Binding-site contacts:
Ligand atom C05 contacts residue PHE66 of chain 1.A at 4.5 Å (hydrophobic).
Ligand atom O03 contacts residue PHE66 of chain 1.A at 4.3 Å.
Ligand atom N04 contacts residue PHE66 of chain 1.A at 4.1 Å.
Ligand atom C27 contacts residue MET67 of chain 1.A at 4.4 Å (hydrophobic).
Ligand atom O03 contacts residue MET32 of chain 1.A at 3.9 Å.
Ligand atom C27 contacts residue PHE66 of chain 1.A at 3.9 Å (hydrophobic).
Ligand atom C36 contacts residue GLU81 of chain 1.A at 4.5 Å.
Ligand atom C07 contacts residue MET32 of chain 1.A at 4.3 Å (hydrophobic).
Ligand atom C05 contacts residue MET32 of chain 1.A at 4.2 Å (hydrophobic).
Ligand atom C33 contacts residue ILE79 of chain 1.A at 4.1 Å (hydrophobic).
Ligand atom C29 contacts residue PHE66 of chain 1.A at 4.2 Å (hydrophobic).
Ligand atom C05 contacts residue ILE79 of chain 1.A at 4.5 Å (hydrophobic).
Ligand atom C35 contacts residue GLY82 of chain 1.A at 4.3 Å.
Ligand atom C37 contacts residue ILE79 of chain 1.A at 4.1 Å (hydrophobic).
Ligand atom C34 contacts residue LEU36 of chain 1.A at 4.4 Å (hydrophobic).
Ligand atom C06 contacts residue PHE66 of chain 1.A at 3.9 Å (hydrophobic).
Ligand atom C28 contacts residue ILE33 of chain 1.A at 4.5 Å (hydrophobic).
Ligand atom C26 contacts residue PHE66 of chain 1.A at 3.7 Å (hydrophobic).
Ligand atom C36 contacts residue ILE79 of chain 1.A at 3.8 Å (hydrophobic).
Ligand atom C28 contacts residue PHE66 of chain 1.A at 3.8 Å (hydrophobic).
Ligand atom C36 contacts residue ARG83 of chain 1.A at 4.0 Å.
Ligand atom C35 contacts residue ILE79 of chain 1.A at 4.0 Å (hydrophobic).
Ligand atom C06 contacts residue ILE79 of chain 1.A at 4.5 Å (hydrophobic).
Ligand atom C35 contacts residue ARG83 of chain 1.A at 4.3 Å.
Ligand atom C04 contacts residue MET32 of chain 1.A at 3.5 Å (hydrophobic).
Ligand atom C08 contacts residue MET32 of chain 1.A at 3.8 Å (hydrophobic).
Ligand atom C06 contacts residue MET32 of chain 1.A at 3.5 Å (hydrophobic).
Ligand atom O06 contacts residue ILE79 of chain 1.A at 3.8 Å.
Ligand atom C35 contacts residue GLU81 of chain 1.A at 3.8 Å.
Ligand atom C35 contacts residue PHE66 of chain 1.A at 4.3 Å (hydrophobic).
Ligand atom C34 contacts residue PHE66 of chain 1.A at 4.1 Å (hydrophobic).
Ligand atom O06 contacts residue ARG83 of chain 1.A at 4.4 Å.

Sequence of chain 1.A:
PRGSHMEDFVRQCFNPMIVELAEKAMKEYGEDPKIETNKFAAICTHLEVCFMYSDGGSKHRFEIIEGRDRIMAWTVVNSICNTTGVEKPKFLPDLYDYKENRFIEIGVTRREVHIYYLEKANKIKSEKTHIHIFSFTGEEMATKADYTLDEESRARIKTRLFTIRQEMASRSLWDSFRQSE

The protein below binds the small molecule below.
Small molecule (SMILES): C[C@H](C[C@@H](C[C@H](C[C@@H](C[C@@H](CCN1CCCC1=O)N1CCCC1=O)N1CCCC1=O)N1CCCC1=O)N1CCCC1=O)N1CCCC1=O